Sequence of chain 3.A:
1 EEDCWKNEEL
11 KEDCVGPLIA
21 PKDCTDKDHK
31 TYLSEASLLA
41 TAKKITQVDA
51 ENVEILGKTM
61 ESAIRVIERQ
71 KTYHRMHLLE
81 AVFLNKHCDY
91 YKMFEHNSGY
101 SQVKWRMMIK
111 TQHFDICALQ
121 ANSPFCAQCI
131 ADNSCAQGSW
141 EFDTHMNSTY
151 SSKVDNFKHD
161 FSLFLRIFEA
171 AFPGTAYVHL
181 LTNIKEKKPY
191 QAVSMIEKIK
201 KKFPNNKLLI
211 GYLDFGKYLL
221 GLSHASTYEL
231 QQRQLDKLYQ

Binding-site contacts:
Ligand atom O2 contacts residue LEU222 of chain 3.A at 4.1 Å.
Ligand atom C2 contacts residue ASN147 of chain 3.A at 2.5 Å.
Ligand atom C2 contacts residue SER223 of chain 3.A at 3.6 Å.
Ligand atom C7 contacts residue GLY221 of chain 3.A at 4.0 Å.
Ligand atom O7 contacts residue GLY221 of chain 3.A at 3.9 Å.
Ligand atom C8 contacts residue GLY221 of chain 3.A at 3.2 Å.
Ligand atom O6 contacts residue GLY221 of chain 3.A at 4.2 Å.
Ligand atom N2 contacts residue ASN147 of chain 3.A at 2.9 Å (h-bond).
Ligand atom O2 contacts residue SER223 of chain 3.A at 3.0 Å (h-bond).
Ligand atom C7 contacts residue ASP143 of chain 3.A at 3.5 Å.
Ligand atom O6 contacts residue SER223 of chain 3.A at 4.0 Å.
Ligand atom C3 contacts residue ASN147 of chain 3.A at 3.8 Å.
Ligand atom C3 contacts residue SER223 of chain 3.A at 3.0 Å.
Ligand atom O7 contacts residue TYR190 of chain 3.A at 4.2 Å.
Ligand atom C5 contacts residue SER223 of chain 3.A at 3.9 Å.
Ligand atom O5 contacts residue SER223 of chain 3.A at 3.9 Å.
Ligand atom O7 contacts residue ASP143 of chain 3.A at 2.9 Å.
Ligand atom O3 contacts residue SER223 of chain 3.A at 3.7 Å.
Ligand atom C4 contacts residue ASN147 of chain 3.A at 4.3 Å.
Ligand atom C7 contacts residue ASN147 of chain 3.A at 3.5 Å.
Ligand atom O5 contacts residue ASN147 of chain 3.A at 2.5 Å (h-bond).
Ligand atom O6 contacts residue LEU222 of chain 3.A at 4.0 Å.
Ligand atom C1 contacts residue SER223 of chain 3.A at 4.3 Å.
Ligand atom O5 contacts residue LEU222 of chain 3.A at 4.4 Å.
Ligand atom C5 contacts residue ASN147 of chain 3.A at 3.8 Å.
Ligand atom O7 contacts residue ASN147 of chain 3.A at 3.8 Å.
Ligand atom C8 contacts residue ASP143 of chain 3.A at 3.6 Å.
Ligand atom C6 contacts residue LEU222 of chain 3.A at 4.4 Å (hydrophobic).
Ligand atom O3 contacts residue SER151 of chain 3.A at 4.0 Å.
Ligand atom N2 contacts residue ASP143 of chain 3.A at 4.4 Å.
Ligand atom C4 contacts residue SER223 of chain 3.A at 4.1 Å.
Ligand atom C6 contacts residue GLY221 of chain 3.A at 3.8 Å.
Ligand atom C1 contacts residue ASN147 of chain 3.A at 1.5 Å.

The small molecule below binds the protein below.
Small molecule (SMILES): CC(=O)N[C@H]1[C@H](O[C@H]2[C@H](O)[C@@H](NC(C)=O)CO[C@@H]2CO[C@@H]2O[C@@H](C)[C@@H](O)[C@@H](O)[C@@H]2O)O[C@H](CO)[C@@H](O)[C@@H]1O